Sequence of chain 4.A:
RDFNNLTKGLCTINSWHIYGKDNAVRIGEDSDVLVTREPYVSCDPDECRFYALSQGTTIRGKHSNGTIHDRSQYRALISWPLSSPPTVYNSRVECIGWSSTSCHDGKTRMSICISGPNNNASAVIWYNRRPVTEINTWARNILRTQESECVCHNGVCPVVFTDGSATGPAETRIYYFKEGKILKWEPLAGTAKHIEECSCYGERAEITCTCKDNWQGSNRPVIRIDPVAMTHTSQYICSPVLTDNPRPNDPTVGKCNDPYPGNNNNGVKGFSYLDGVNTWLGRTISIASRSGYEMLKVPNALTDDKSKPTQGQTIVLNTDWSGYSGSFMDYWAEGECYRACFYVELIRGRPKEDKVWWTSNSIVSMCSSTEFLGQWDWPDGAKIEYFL

Binding-site contacts:
Ligand atom O7 contacts residue ASN65 of chain 4.A at 2.9 Å (h-bond).
Ligand atom N2 contacts residue TRP357 of chain 4.A at 3.1 Å (h-bond).
Ligand atom O3 contacts residue TRP357 of chain 4.A at 4.1 Å.
Ligand atom C4 contacts residue ASN65 of chain 4.A at 4.1 Å.
Ligand atom C5 contacts residue TRP357 of chain 4.A at 3.8 Å (hydrophobic).
Ligand atom C3 contacts residue ASN65 of chain 4.A at 3.7 Å.
Ligand atom C5 contacts residue ASN65 of chain 4.A at 3.7 Å.
Ligand atom C7 contacts residue ASN65 of chain 4.A at 3.1 Å.
Ligand atom O5 contacts residue ASN65 of chain 4.A at 2.4 Å (h-bond).
Ligand atom C2 contacts residue ASN65 of chain 4.A at 2.4 Å.
Ligand atom N2 contacts residue ASN65 of chain 4.A at 2.9 Å (h-bond).
Ligand atom C8 contacts residue TRP357 of chain 4.A at 3.3 Å (hydrophobic).
Ligand atom C3 contacts residue TRP357 of chain 4.A at 3.6 Å (hydrophobic).
Ligand atom C1 contacts residue TRP357 of chain 4.A at 3.7 Å (hydrophobic).
Ligand atom C1 contacts residue ASN65 of chain 4.A at 1.5 Å.
Ligand atom C8 contacts residue ASN65 of chain 4.A at 4.4 Å.
Ligand atom O5 contacts residue TRP357 of chain 4.A at 4.2 Å.
Ligand atom O4 contacts residue TRP357 of chain 4.A at 4.2 Å.
Ligand atom C2 contacts residue TRP357 of chain 4.A at 3.9 Å (hydrophobic).
Ligand atom C7 contacts residue TRP357 of chain 4.A at 3.8 Å (hydrophobic).
Ligand atom C4 contacts residue TRP357 of chain 4.A at 4.3 Å (hydrophobic).

The small molecule below binds the protein below.
Small molecule (SMILES): CC(=O)N[C@@H]1[C@@H](O)[C@H](O)[C@@H](CO)O[C@H]1O